A small-molecule ligand and the protein it binds are described below.
Small molecule (SMILES): CN[C@@H]1C[C@H]2O[C@@](C)([C@@H]1OC)n1c3ccccc3c3c4c(c5c6ccccc6n2c5c31)C(=O)NC4

Sequence of chain 3.C:
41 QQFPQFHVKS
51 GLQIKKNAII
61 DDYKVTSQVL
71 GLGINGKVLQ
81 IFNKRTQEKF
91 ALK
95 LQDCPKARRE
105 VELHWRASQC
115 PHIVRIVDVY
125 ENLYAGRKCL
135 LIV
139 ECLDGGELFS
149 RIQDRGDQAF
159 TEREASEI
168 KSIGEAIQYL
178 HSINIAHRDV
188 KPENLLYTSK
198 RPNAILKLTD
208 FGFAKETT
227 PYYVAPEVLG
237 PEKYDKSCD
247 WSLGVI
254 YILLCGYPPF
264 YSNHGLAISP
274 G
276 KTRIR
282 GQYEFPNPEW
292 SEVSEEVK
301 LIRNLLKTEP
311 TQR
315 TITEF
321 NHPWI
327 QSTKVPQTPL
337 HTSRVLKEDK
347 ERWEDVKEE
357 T

Binding-site contacts:
Ligand atom C5 contacts residue LEU193 of chain 3.C at 3.8 Å (hydrophobic).
Ligand atom C15 contacts residue ASP207 of chain 3.C at 3.4 Å.
Ligand atom N1 contacts residue GLU139 of chain 3.C at 2.8 Å (salt-bridge).
Ligand atom C27 contacts residue GLU190 of chain 3.C at 3.6 Å.
Ligand atom C8 contacts residue LEU141 of chain 3.C at 3.5 Å (hydrophobic).
Ligand atom O6 contacts residue LEU193 of chain 3.C at 3.8 Å.
Ligand atom C9 contacts residue ALA91 of chain 3.C at 3.6 Å (hydrophobic).
Ligand atom O5 contacts residue LEU141 of chain 3.C at 2.6 Å (h-bond).
Ligand atom O4 contacts residue GLY71 of chain 3.C at 3.5 Å.
Ligand atom C6 contacts residue LEU193 of chain 3.C at 3.5 Å (hydrophobic).
Ligand atom C8 contacts residue ALA91 of chain 3.C at 3.6 Å (hydrophobic).
Ligand atom C13 contacts residue MSE138 of chain 3.C at 3.4 Å.
Ligand atom O4 contacts residue LEU70 of chain 3.C at 3.8 Å.
Ligand atom C26 contacts residue LEU72 of chain 3.C at 3.5 Å (hydrophobic).
Ligand atom O5 contacts residue CYS140 of chain 3.C at 3.2 Å.
Ligand atom C26 contacts residue GLY71 of chain 3.C at 3.8 Å.
Ligand atom O6 contacts residue GLU190 of chain 3.C at 3.8 Å.
Ligand atom C16 contacts residue ASP207 of chain 3.C at 3.5 Å.
Ligand atom C26 contacts residue VAL78 of chain 3.C at 3.9 Å (hydrophobic).
Ligand atom C14 contacts residue MSE138 of chain 3.C at 3.8 Å.
Ligand atom N1 contacts residue LEU141 of chain 3.C at 3.9 Å.
Ligand atom C26 contacts residue GLY73 of chain 3.C at 3.4 Å.
Ligand atom N4 contacts residue GLU190 of chain 3.C at 3.2 Å (salt-bridge).
Ligand atom N4 contacts residue GLU145 of chain 3.C at 3.3 Å (salt-bridge).
Ligand atom C9 contacts residue VAL118 of chain 3.C at 3.9 Å (hydrophobic).
Ligand atom C19 contacts residue LEU193 of chain 3.C at 3.8 Å (hydrophobic).
Ligand atom C27 contacts residue ASN191 of chain 3.C at 3.9 Å.
Ligand atom O5 contacts residue GLU139 of chain 3.C at 3.8 Å.
Ligand atom C17 contacts residue VAL78 of chain 3.C at 3.7 Å (hydrophobic).
Ligand atom C4 contacts residue LEU141 of chain 3.C at 3.6 Å (hydrophobic).
Ligand atom C14 contacts residue ASP207 of chain 3.C at 3.6 Å.
Ligand atom C28 contacts residue GLU190 of chain 3.C at 3.5 Å.
Ligand atom C16 contacts residue VAL78 of chain 3.C at 3.8 Å (hydrophobic).
Ligand atom C7 contacts residue LEU193 of chain 3.C at 3.9 Å (hydrophobic).
Ligand atom C27 contacts residue THR206 of chain 3.C at 2.9 Å.
Ligand atom C9 contacts residue GLU139 of chain 3.C at 3.8 Å.
Ligand atom C8 contacts residue GLU139 of chain 3.C at 3.7 Å.
Ligand atom C1 contacts residue LEU70 of chain 3.C at 3.8 Å (hydrophobic).
Ligand atom N1 contacts residue ALA91 of chain 3.C at 3.3 Å.
Ligand atom C25 contacts residue LEU70 of chain 3.C at 3.2 Å (hydrophobic).